Sequence of chain 2.B:
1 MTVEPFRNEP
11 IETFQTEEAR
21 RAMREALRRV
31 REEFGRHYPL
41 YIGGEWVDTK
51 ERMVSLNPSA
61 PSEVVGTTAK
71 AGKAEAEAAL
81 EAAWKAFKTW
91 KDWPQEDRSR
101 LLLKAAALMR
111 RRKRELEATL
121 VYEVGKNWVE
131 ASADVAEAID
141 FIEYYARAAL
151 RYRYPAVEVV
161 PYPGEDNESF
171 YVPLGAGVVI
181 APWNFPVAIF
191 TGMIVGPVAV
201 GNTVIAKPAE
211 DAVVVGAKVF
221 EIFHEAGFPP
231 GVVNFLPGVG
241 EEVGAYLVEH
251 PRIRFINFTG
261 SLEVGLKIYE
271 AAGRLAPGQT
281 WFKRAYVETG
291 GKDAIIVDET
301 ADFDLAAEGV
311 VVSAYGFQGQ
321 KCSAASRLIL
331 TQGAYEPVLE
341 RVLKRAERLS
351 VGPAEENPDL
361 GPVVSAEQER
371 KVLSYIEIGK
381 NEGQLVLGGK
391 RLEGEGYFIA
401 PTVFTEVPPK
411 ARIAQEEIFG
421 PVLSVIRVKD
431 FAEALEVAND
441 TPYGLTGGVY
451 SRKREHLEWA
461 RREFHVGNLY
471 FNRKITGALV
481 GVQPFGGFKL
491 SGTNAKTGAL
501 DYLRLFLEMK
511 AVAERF

Binding-site contacts:
Ligand atom OXT contacts residue ALA478 of chain 2.B at 4.2 Å.
Ligand atom CA contacts residue PHE485 of chain 2.B at 3.9 Å (hydrophobic).
Ligand atom C contacts residue PHE485 of chain 2.B at 4.2 Å (hydrophobic).
Ligand atom C contacts residue THR476 of chain 2.B at 4.3 Å.
Ligand atom N contacts residue PHE485 of chain 2.B at 3.4 Å.
Ligand atom N contacts residue GLU137 of chain 2.B at 4.5 Å.
Ligand atom OXT contacts residue LYS321 of chain 2.B at 4.3 Å.
Ligand atom C contacts residue ALA478 of chain 2.B at 3.8 Å (hydrophobic).
Ligand atom OXT contacts residue PHE185 of chain 2.B at 4.3 Å.
Ligand atom O contacts residue THR476 of chain 2.B at 4.0 Å.
Ligand atom O contacts residue SER323 of chain 2.B at 3.7 Å.
Ligand atom C contacts residue GLY477 of chain 2.B at 3.4 Å.
Ligand atom C contacts residue SER323 of chain 2.B at 3.3 Å.
Ligand atom CA contacts residue SER323 of chain 2.B at 4.1 Å.
Ligand atom OXT contacts residue SER323 of chain 2.B at 2.7 Å (h-bond).
Ligand atom O contacts residue ALA478 of chain 2.B at 3.0 Å (h-bond).
Ligand atom OXT contacts residue THR476 of chain 2.B at 3.8 Å.
Ligand atom CA contacts residue CYS322 of chain 2.B at 4.5 Å (hydrophobic).
Ligand atom N contacts residue ALA478 of chain 2.B at 4.2 Å.
Ligand atom OXT contacts residue GLY477 of chain 2.B at 2.9 Å (h-bond).
Ligand atom O contacts residue PHE485 of chain 2.B at 3.5 Å.
Ligand atom O contacts residue GLY477 of chain 2.B at 3.2 Å (h-bond).

This protein binds this small molecule.
Small molecule (SMILES): NCC(=O)O